Sequence of chain 1.A:
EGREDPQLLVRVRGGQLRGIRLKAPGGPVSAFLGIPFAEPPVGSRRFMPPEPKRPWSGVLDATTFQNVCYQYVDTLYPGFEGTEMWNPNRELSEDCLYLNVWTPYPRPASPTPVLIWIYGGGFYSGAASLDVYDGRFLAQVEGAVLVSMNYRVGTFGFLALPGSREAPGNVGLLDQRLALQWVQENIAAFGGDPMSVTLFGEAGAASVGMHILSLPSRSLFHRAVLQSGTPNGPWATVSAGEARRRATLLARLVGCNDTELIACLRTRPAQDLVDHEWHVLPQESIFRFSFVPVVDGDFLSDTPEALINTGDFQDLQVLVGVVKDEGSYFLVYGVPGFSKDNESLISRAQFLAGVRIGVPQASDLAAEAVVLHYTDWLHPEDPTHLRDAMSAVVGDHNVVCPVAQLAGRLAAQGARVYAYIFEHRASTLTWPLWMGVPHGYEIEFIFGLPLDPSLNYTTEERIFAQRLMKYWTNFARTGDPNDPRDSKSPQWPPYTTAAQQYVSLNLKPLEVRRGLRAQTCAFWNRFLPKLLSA

This protein binds this small molecule.
Small molecule (SMILES): Cc1ccc(C(=O)NCCCCC[n+]2ccccc2/C=N/O)cc1[N+](=O)[O-]

Binding-site contacts:
Ligand atom C06 contacts residue TYR124 of chain 1.A at 3.2 Å (hydrophobic).
Ligand atom N09 contacts residue TRP86 of chain 1.A at 3.7 Å.
Ligand atom N16 contacts residue TRP86 of chain 1.A at 3.4 Å.
Ligand atom O17 contacts residue TYR337 of chain 1.A at 3.3 Å.
Ligand atom C05 contacts residue TYR124 of chain 1.A at 3.1 Å (hydrophobic).
Ligand atom C08 contacts residue TYR337 of chain 1.A at 3.3 Å (hydrophobic).
Ligand atom C12 contacts residue GLU202 of chain 1.A at 3.5 Å.
Ligand atom C19 contacts residue TYR341 of chain 1.A at 3.5 Å (hydrophobic).
Ligand atom C11 contacts residue GLY121 of chain 1.A at 3.5 Å.
Ligand atom N16 contacts residue TYR337 of chain 1.A at 3.7 Å.
Ligand atom C08 contacts residue TRP86 of chain 1.A at 3.8 Å (hydrophobic).
Ligand atom O26 contacts residue TRP286 of chain 1.A at 3.7 Å.
Ligand atom C11 contacts residue GLY120 of chain 1.A at 3.6 Å.
Ligand atom N03 contacts residue TYR341 of chain 1.A at 3.7 Å.
Ligand atom C05 contacts residue SVX203 of chain 1.A at 3.4 Å.
Ligand atom C06 contacts residue SVX203 of chain 1.A at 3.8 Å.
Ligand atom C23 contacts residue TRP286 of chain 1.A at 3.6 Å (hydrophobic).
Ligand atom C07 contacts residue SVX203 of chain 1.A at 3.5 Å.
Ligand atom C10 contacts residue SVX203 of chain 1.A at 3.8 Å.
Ligand atom O17 contacts residue HIS447 of chain 1.A at 2.3 Å (h-bond).
Ligand atom N16 contacts residue HIS447 of chain 1.A at 3.0 Å (h-bond).
Ligand atom C10 contacts residue GLY121 of chain 1.A at 3.8 Å.
Ligand atom C13 contacts residue TRP86 of chain 1.A at 3.5 Å (hydrophobic).
Ligand atom C04 contacts residue TYR124 of chain 1.A at 3.7 Å (hydrophobic).
Ligand atom C12 contacts residue TRP86 of chain 1.A at 3.5 Å (hydrophobic).
Ligand atom C15 contacts residue TYR337 of chain 1.A at 3.4 Å (hydrophobic).
Ligand atom C21 contacts residue TRP286 of chain 1.A at 3.8 Å (hydrophobic).
Ligand atom C18 contacts residue TYR341 of chain 1.A at 3.7 Å (hydrophobic).
Ligand atom C15 contacts residue TRP86 of chain 1.A at 3.4 Å (hydrophobic).
Ligand atom C19 contacts residue TRP286 of chain 1.A at 3.8 Å (hydrophobic).
Ligand atom C27 contacts residue TRP286 of chain 1.A at 3.5 Å (hydrophobic).
Ligand atom C06 contacts residue TYR337 of chain 1.A at 3.6 Å (hydrophobic).
Ligand atom C18 contacts residue TRP286 of chain 1.A at 3.5 Å (hydrophobic).
Ligand atom C20 contacts residue TYR72 of chain 1.A at 3.6 Å (hydrophobic).
Ligand atom N24 contacts residue TRP286 of chain 1.A at 3.5 Å.
Ligand atom C11 contacts residue TRP86 of chain 1.A at 3.8 Å (hydrophobic).
Ligand atom N03 contacts residue TYR124 of chain 1.A at 3.4 Å (h-bond).
Ligand atom C22 contacts residue TYR72 of chain 1.A at 3.2 Å (hydrophobic).
Ligand atom C14 contacts residue TRP86 of chain 1.A at 3.5 Å (hydrophobic).
Ligand atom C07 contacts residue TYR337 of chain 1.A at 3.2 Å (hydrophobic).